Binding-site contacts:
Ligand atom C3 contacts residue ILE95 of chain 1.A at 3.8 Å (hydrophobic).
Ligand atom O6 contacts residue ASP93 of chain 1.A at 2.7 Å (salt-bridge).
Ligand atom O7 contacts residue LEU69 of chain 1.A at 3.2 Å (h-bond).
Ligand atom O7 contacts residue GLN65 of chain 1.A at 3.3 Å (h-bond).
Ligand atom C8 contacts residue ASP67 of chain 1.A at 3.4 Å.
Ligand atom C7 contacts residue ASP93 of chain 1.A at 3.7 Å.
Ligand atom O5 contacts residue ASP93 of chain 1.A at 3.3 Å (salt-bridge).
Ligand atom C2 contacts residue ILE95 of chain 1.A at 3.5 Å (hydrophobic).
Ligand atom O7 contacts residue GLY66 of chain 1.A at 3.0 Å (h-bond).
Ligand atom C4 contacts residue THR68 of chain 1.A at 3.8 Å.
Ligand atom C7 contacts residue ILE95 of chain 1.A at 3.7 Å (hydrophobic).
Ligand atom C7 contacts residue ARG70 of chain 1.A at 3.7 Å.
Ligand atom O1 contacts residue ARG70 of chain 1.A at 3.6 Å.
Ligand atom C3 contacts residue ASP93 of chain 1.A at 3.7 Å.
Ligand atom N2 contacts residue ASP93 of chain 1.A at 3.0 Å (salt-bridge).
Ligand atom O7 contacts residue THR68 of chain 1.A at 3.3 Å.
Ligand atom C8 contacts residue ILE95 of chain 1.A at 3.7 Å (hydrophobic).
Ligand atom C8 contacts residue ASP93 of chain 1.A at 3.5 Å.
Ligand atom O6 contacts residue ILE95 of chain 1.A at 2.9 Å (h-bond).
Ligand atom C8 contacts residue GLN64 of chain 1.A at 3.4 Å.
Ligand atom C8 contacts residue PHE80 of chain 1.A at 3.7 Å (hydrophobic).
Ligand atom C8 contacts residue VAL63 of chain 1.A at 3.9 Å (hydrophobic).
Ligand atom O3 contacts residue PRO97 of chain 1.A at 3.0 Å.
Ligand atom C6 contacts residue ASP67 of chain 1.A at 3.4 Å.
Ligand atom N2 contacts residue ILE95 of chain 1.A at 2.8 Å (h-bond).
Ligand atom C7 contacts residue GLY66 of chain 1.A at 3.7 Å.
Ligand atom C8 contacts residue GLY66 of chain 1.A at 3.8 Å.
Ligand atom C2 contacts residue ASP93 of chain 1.A at 3.9 Å.
Ligand atom C1 contacts residue ILE95 of chain 1.A at 3.7 Å (hydrophobic).
Ligand atom O6 contacts residue LEU94 of chain 1.A at 3.5 Å.
Ligand atom O6 contacts residue THR68 of chain 1.A at 3.8 Å.
Ligand atom O3 contacts residue ASP93 of chain 1.A at 3.4 Å (salt-bridge).
Ligand atom O3 contacts residue THR68 of chain 1.A at 3.6 Å.
Ligand atom C3 contacts residue TYR96 of chain 1.A at 3.9 Å (hydrophobic).
Ligand atom C8 contacts residue GLU92 of chain 1.A at 3.5 Å.
Ligand atom C3 contacts residue PRO97 of chain 1.A at 3.9 Å (hydrophobic).
Ligand atom O4 contacts residue TYR96 of chain 1.A at 3.6 Å.
Ligand atom C6 contacts residue ILE95 of chain 1.A at 3.9 Å (hydrophobic).
Ligand atom C6 contacts residue ASP93 of chain 1.A at 3.6 Å.
Ligand atom O7 contacts residue ARG70 of chain 1.A at 3.0 Å (salt-bridge).

The small molecule below binds the protein below.
Small molecule (SMILES): CC(=O)N[C@@H]1[C@@H](O)[C@H](O[C@@H]2O[C@H](CO)[C@@H](O[C@@H]3O[C@H](CO)[C@@H](O)[C@H](O)[C@H]3NC(C)=O)[C@H](O)[C@H]2NC(C)=O)[C@@H](CO)O[C@H]1O

Sequence of chain 1.A:
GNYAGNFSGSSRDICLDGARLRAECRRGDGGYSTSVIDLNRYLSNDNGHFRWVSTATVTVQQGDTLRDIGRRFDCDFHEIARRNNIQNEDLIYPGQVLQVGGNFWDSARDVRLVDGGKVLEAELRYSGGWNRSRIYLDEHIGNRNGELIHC